Binding-site contacts:
Ligand atom C3 contacts residue ASN203 of chain 1.A at 3.8 Å.
Ligand atom O5 contacts residue ASN203 of chain 1.A at 2.4 Å (h-bond).
Ligand atom O7 contacts residue ALA206 of chain 1.A at 3.3 Å.
Ligand atom C5 contacts residue ASN203 of chain 1.A at 3.7 Å.
Ligand atom C2 contacts residue THR205 of chain 1.A at 4.3 Å.
Ligand atom C1 contacts residue ASN203 of chain 1.A at 1.4 Å.
Ligand atom C2 contacts residue ASN203 of chain 1.A at 2.4 Å.
Ligand atom C4 contacts residue ASN203 of chain 1.A at 4.2 Å.
Ligand atom N2 contacts residue ASN203 of chain 1.A at 2.9 Å (h-bond).
Ligand atom C7 contacts residue ALA206 of chain 1.A at 3.9 Å (hydrophobic).
Ligand atom C8 contacts residue ALA206 of chain 1.A at 4.0 Å (hydrophobic).
Ligand atom C7 contacts residue ASN203 of chain 1.A at 4.0 Å.

The small molecule below binds the protein below.
Small molecule (SMILES): CC(=O)N[C@@H]1[C@@H](O)[C@H](O)[C@@H](CO)O[C@H]1O

Sequence of chain 1.A:
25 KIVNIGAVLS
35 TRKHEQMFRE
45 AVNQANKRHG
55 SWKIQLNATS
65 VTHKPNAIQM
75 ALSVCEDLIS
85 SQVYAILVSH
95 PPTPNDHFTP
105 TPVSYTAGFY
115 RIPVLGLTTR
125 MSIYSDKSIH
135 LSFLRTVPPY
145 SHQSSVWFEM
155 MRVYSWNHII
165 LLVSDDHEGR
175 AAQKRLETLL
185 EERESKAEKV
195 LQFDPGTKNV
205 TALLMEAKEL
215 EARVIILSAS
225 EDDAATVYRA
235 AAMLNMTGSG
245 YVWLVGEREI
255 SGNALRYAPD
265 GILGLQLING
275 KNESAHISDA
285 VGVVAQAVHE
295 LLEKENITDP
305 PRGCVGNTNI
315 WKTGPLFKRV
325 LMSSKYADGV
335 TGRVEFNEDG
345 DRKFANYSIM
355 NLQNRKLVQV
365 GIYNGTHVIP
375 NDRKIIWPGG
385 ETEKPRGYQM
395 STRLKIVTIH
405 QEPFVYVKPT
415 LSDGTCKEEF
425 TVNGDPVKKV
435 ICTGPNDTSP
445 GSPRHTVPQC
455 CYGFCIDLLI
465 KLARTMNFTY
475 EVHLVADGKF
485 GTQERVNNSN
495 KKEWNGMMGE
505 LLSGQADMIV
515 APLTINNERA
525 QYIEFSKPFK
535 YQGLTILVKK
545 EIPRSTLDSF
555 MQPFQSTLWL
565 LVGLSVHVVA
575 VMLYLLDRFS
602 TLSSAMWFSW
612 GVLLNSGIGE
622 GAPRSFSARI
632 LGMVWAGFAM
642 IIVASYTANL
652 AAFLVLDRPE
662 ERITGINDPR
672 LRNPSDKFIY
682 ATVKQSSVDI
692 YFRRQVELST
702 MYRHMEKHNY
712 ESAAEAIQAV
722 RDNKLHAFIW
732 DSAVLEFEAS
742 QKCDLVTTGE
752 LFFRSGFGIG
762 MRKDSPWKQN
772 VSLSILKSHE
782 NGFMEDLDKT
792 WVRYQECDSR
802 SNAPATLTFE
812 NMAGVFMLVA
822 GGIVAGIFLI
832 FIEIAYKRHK